Binding-site contacts:
Ligand atom C06 contacts residue ASP84 of chain 1.A at 4.0 Å.
Ligand atom C04 contacts residue MET89 of chain 1.A at 3.9 Å (hydrophobic).
Ligand atom N01 contacts residue LEU98 of chain 1.A at 3.9 Å.
Ligand atom C20 contacts residue VAL141 of chain 1.A at 4.1 Å (hydrophobic).
Ligand atom C06 contacts residue THR175 of chain 1.A at 4.1 Å.
Ligand atom CL1 contacts residue ILE87 of chain 1.A at 3.4 Å.
Ligand atom N14 contacts residue LEU98 of chain 1.A at 3.9 Å.
Ligand atom N07 contacts residue THR175 of chain 1.A at 3.6 Å (h-bond).
Ligand atom CL1 contacts residue ALA46 of chain 1.A at 3.6 Å.
Ligand atom O13 contacts residue LEU98 of chain 1.A at 4.0 Å.
Ligand atom N07 contacts residue ALA46 of chain 1.A at 3.5 Å.
Ligand atom C02 contacts residue LEU98 of chain 1.A at 3.6 Å (hydrophobic).
Ligand atom C08 contacts residue MET89 of chain 1.A at 3.9 Å (hydrophobic).
Ligand atom C19 contacts residue LEU94 of chain 1.A at 4.0 Å (hydrophobic).
Ligand atom C21 contacts residue TYR130 of chain 1.A at 3.6 Å (hydrophobic).
Ligand atom C19 contacts residue LEU98 of chain 1.A at 3.9 Å (hydrophobic).
Ligand atom N10 contacts residue ASP84 of chain 1.A at 2.9 Å (salt-bridge).
Ligand atom C17 contacts residue PHE129 of chain 1.A at 4.0 Å (hydrophobic).
Ligand atom N01 contacts residue MET89 of chain 1.A at 3.6 Å.
Ligand atom C20 contacts residue PHE129 of chain 1.A at 3.9 Å (hydrophobic).
Ligand atom N03 contacts residue MET89 of chain 1.A at 4.0 Å.
Ligand atom N10 contacts residue ASN42 of chain 1.A at 4.2 Å.
Ligand atom C08 contacts residue THR175 of chain 1.A at 4.2 Å.
Ligand atom C06 contacts residue ASN42 of chain 1.A at 4.1 Å.
Ligand atom C21 contacts residue PHE129 of chain 1.A at 3.7 Å (hydrophobic).
Ligand atom C09 contacts residue MET89 of chain 1.A at 3.6 Å (hydrophobic).
Ligand atom C02 contacts residue MET89 of chain 1.A at 3.9 Å (hydrophobic).
Ligand atom C12 contacts residue ASN42 of chain 1.A at 3.5 Å.
Ligand atom N05 contacts residue ASN42 of chain 1.A at 3.7 Å.
Ligand atom N10 contacts residue SER43 of chain 1.A at 3.9 Å.
Ligand atom C16 contacts residue PHE129 of chain 1.A at 3.9 Å (hydrophobic).
Ligand atom C08 contacts residue ALA46 of chain 1.A at 3.8 Å (hydrophobic).
Ligand atom CL1 contacts residue GLY88 of chain 1.A at 3.2 Å.
Ligand atom C15 contacts residue PHE129 of chain 1.A at 4.2 Å (hydrophobic).
Ligand atom C20 contacts residue TRP153 of chain 1.A at 3.9 Å (hydrophobic).
Ligand atom CL1 contacts residue MET89 of chain 1.A at 3.8 Å.
Ligand atom N10 contacts residue THR175 of chain 1.A at 3.7 Å.
Ligand atom C15 contacts residue LEU98 of chain 1.A at 4.1 Å (hydrophobic).
Ligand atom C21 contacts residue TRP153 of chain 1.A at 3.8 Å (hydrophobic).
Ligand atom C16 contacts residue MET89 of chain 1.A at 3.8 Å (hydrophobic).

Sequence of chain 1.A:
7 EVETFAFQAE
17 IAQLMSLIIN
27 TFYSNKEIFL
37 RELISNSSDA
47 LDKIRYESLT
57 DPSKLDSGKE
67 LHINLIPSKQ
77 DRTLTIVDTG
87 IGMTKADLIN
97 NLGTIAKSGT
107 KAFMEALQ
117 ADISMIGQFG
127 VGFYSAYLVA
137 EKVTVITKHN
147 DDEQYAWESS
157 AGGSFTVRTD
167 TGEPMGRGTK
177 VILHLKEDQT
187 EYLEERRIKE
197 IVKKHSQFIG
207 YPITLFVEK

The protein below binds the small molecule below.
Small molecule (SMILES): CC(C)(C)c1cc(Cn2cnc3c(Cl)nc(N)nc32)on1